Binding-site contacts:
Ligand atom C3 contacts residue ASN19 of chain 24.T at 4.1 Å.
Ligand atom C2 contacts residue ASN19 of chain 24.T at 3.0 Å.
Ligand atom C5 contacts residue ASN19 of chain 24.T at 3.8 Å.
Ligand atom C8 contacts residue ASN19 of chain 24.T at 4.3 Å.
Ligand atom N2 contacts residue ASN19 of chain 24.T at 3.1 Å (h-bond).
Ligand atom C7 contacts residue ASN19 of chain 24.T at 3.6 Å.
Ligand atom C1 contacts residue ASN19 of chain 24.T at 1.7 Å.
Ligand atom O7 contacts residue ASN19 of chain 24.T at 4.1 Å.
Ligand atom O5 contacts residue ASN19 of chain 24.T at 2.8 Å (h-bond).

Sequence of chain 24.T:
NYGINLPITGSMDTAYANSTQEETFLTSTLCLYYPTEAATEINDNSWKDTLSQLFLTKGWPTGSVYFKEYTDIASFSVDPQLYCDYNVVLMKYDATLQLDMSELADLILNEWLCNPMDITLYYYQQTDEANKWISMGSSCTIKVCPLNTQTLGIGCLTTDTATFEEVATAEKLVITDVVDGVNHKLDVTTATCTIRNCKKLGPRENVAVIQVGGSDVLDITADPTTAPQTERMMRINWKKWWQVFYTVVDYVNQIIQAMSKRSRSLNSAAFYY

A protein and the small-molecule ligand that binds it are described below.
Small molecule (SMILES): CC(=O)N[C@H]1[C@H](O[C@H]2[C@H](O)[C@@H](NC(C)=O)CO[C@@H]2CO)O[C@H](CO)[C@@H](O)[C@@H]1O